Sequence of chain 52.D:
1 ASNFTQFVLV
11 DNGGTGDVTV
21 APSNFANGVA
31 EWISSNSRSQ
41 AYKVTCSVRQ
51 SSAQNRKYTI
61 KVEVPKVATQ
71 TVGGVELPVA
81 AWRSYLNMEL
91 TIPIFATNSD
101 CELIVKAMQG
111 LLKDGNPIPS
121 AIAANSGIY

Sequence of chain 53.C:
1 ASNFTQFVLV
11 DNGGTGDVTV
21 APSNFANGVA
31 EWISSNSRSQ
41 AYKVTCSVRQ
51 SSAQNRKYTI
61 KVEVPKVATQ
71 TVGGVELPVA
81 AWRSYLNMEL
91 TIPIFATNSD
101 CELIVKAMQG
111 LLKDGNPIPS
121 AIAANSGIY

A protein and the small-molecule ligand that binds it are described below.
Small molecule (SMILES): Nc1ccn([C@@H]2O[C@H](CO[P](=O)(O)O[C@H]3[C@@H](O)[C@H](n4ccc(N)nc4=O)O[C@@H]3CO[P](=O)(O)O[C@H]3[C@@H](O)[C@H](n4cnc5c(N)ncnc54)O[C@@H]3CO[P](=O)(O)O[C@H]3[C@@H](O)[C@H](n4ccc(N)nc4=O)O[C@@H]3CO[P](=O)(O)O[C@H]3[C@@H](O)[C@H](n4ccc(=O)[nH]c4=O)O[C@@H]3CO[P](=O)(O)O[C@H]3[C@@H](O)[C@H](n4cnc5c(N)ncnc54)O[C@@H]3CO[P](=O)(O)O[C@H]3[C@@H](O)[C@H](n4cnc5c(=O)nc(N)[nH]c54)O[C@@H]3CO[P](=O)(O)O[C@H]3[C@@H](O)[C@H](n4cnc5c(=O)nc(N)[nH]c54)O[C@@H]3CO)[C@@H](O)[C@H]2O)c(=O)n1

Binding-site contacts:
Ligand atom N7 contacts residue THR45 of chain 53.C at 2.6 Å (h-bond).
Ligand atom OP1 contacts residue ASN55 of chain 52.D at 3.3 Å (h-bond).
Ligand atom OP1 contacts residue ARG49 of chain 52.D at 2.5 Å (salt-bridge).
Ligand atom C6 contacts residue THR45 of chain 53.C at 3.5 Å.
Ligand atom C6 contacts residue TYR85 of chain 53.C at 3.5 Å (hydrophobic).
Ligand atom N1 contacts residue THR59 of chain 53.C at 3.6 Å.
Ligand atom OP2 contacts residue LYS57 of chain 52.D at 2.7 Å (salt-bridge).
Ligand atom OP1 contacts residue SER51 of chain 52.D at 2.7 Å (h-bond).
Ligand atom C5' contacts residue SER51 of chain 52.D at 3.5 Å.
Ligand atom O2 contacts residue ASN87 of chain 53.C at 3.2 Å (h-bond).
Ligand atom O4' contacts residue LYS61 of chain 53.C at 3.1 Å (salt-bridge).
Ligand atom C5 contacts residue TYR85 of chain 53.C at 3.5 Å (hydrophobic).
Ligand atom O2' contacts residue GLU63 of chain 53.C at 3.0 Å (salt-bridge).
Ligand atom C5 contacts residue THR45 of chain 53.C at 3.3 Å.
Ligand atom C4 contacts residue TYR85 of chain 53.C at 3.5 Å (hydrophobic).
Ligand atom OP1 contacts residue SER52 of chain 52.D at 3.0 Å.
Ligand atom O3' contacts residue TYR85 of chain 53.C at 3.6 Å.
Ligand atom OP2 contacts residue ARG49 of chain 52.D at 2.4 Å (salt-bridge).
Ligand atom OP2 contacts residue LYS57 of chain 52.D at 3.4 Å.
Ligand atom P contacts residue SER51 of chain 52.D at 3.4 Å.
Ligand atom P contacts residue TYR85 of chain 53.C at 3.5 Å.
Ligand atom N1 contacts residue SER47 of chain 53.C at 2.7 Å (h-bond).
Ligand atom O2' contacts residue TYR85 of chain 53.C at 3.5 Å.
Ligand atom N1 contacts residue TYR85 of chain 53.C at 3.6 Å.
Ligand atom OP2 contacts residue LYS43 of chain 53.C at 3.2 Å (salt-bridge).
Ligand atom N6 contacts residue THR59 of chain 53.C at 2.9 Å (h-bond).
Ligand atom C2 contacts residue SER47 of chain 53.C at 3.0 Å.
Ligand atom N6 contacts residue THR45 of chain 53.C at 2.9 Å (h-bond).
Ligand atom C3' contacts residue TYR85 of chain 53.C at 3.3 Å (hydrophobic).
Ligand atom OP1 contacts residue SER51 of chain 52.D at 3.3 Å.
Ligand atom OP2 contacts residue ASN55 of chain 52.D at 3.2 Å (h-bond).
Ligand atom C4' contacts residue TYR85 of chain 53.C at 3.3 Å (hydrophobic).
Ligand atom O3' contacts residue SER51 of chain 52.D at 3.5 Å (h-bond).
Ligand atom C5' contacts residue TYR85 of chain 53.C at 3.1 Å (hydrophobic).
Ligand atom C2' contacts residue TYR85 of chain 53.C at 3.4 Å (hydrophobic).
Ligand atom P contacts residue ARG49 of chain 52.D at 2.9 Å.
Ligand atom N6 contacts residue CYS46 of chain 53.C at 3.4 Å (h-bond).
Ligand atom C2' contacts residue GLU63 of chain 53.C at 3.5 Å.
Ligand atom OP2 contacts residue TYR85 of chain 53.C at 2.5 Å (h-bond).
Ligand atom OP2 contacts residue SER51 of chain 52.D at 3.2 Å (h-bond).